Sequence of chain 18.A:
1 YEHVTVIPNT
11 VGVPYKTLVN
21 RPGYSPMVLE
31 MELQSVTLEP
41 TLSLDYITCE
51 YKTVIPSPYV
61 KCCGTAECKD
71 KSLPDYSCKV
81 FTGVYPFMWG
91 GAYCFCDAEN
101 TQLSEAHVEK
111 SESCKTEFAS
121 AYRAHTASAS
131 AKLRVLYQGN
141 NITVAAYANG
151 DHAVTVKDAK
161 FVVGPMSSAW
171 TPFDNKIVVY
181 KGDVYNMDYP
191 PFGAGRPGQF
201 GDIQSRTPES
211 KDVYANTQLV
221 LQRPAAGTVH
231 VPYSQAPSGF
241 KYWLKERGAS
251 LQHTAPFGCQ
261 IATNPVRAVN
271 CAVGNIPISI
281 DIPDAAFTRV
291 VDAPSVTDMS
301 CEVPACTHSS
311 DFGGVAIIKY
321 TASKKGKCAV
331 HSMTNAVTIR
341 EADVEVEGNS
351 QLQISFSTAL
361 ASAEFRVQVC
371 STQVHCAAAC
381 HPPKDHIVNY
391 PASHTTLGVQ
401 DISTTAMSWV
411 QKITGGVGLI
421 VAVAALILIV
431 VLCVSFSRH

Binding-site contacts:
Ligand atom N2 contacts residue ASN259 of chain 18.B at 2.9 Å (h-bond).
Ligand atom C4 contacts residue ASN259 of chain 18.B at 4.2 Å.
Ligand atom C6 contacts residue LYS115 of chain 18.A at 3.9 Å.
Ligand atom O5 contacts residue THR116 of chain 18.A at 2.6 Å (h-bond).
Ligand atom C1 contacts residue ASN259 of chain 18.B at 1.4 Å.
Ligand atom O6 contacts residue LYS115 of chain 18.A at 4.4 Å.
Ligand atom C5 contacts residue ASN259 of chain 18.B at 3.7 Å.
Ligand atom C7 contacts residue ASN259 of chain 18.B at 3.1 Å.
Ligand atom C3 contacts residue ASN259 of chain 18.B at 3.8 Å.
Ligand atom C6 contacts residue PHE118 of chain 18.A at 4.4 Å (hydrophobic).
Ligand atom O6 contacts residue PHE118 of chain 18.A at 3.9 Å.
Ligand atom O5 contacts residue ASN259 of chain 18.B at 2.4 Å (h-bond).
Ligand atom C6 contacts residue THR116 of chain 18.A at 3.5 Å.
Ligand atom C2 contacts residue ASN259 of chain 18.B at 2.4 Å.
Ligand atom C5 contacts residue THR116 of chain 18.A at 3.5 Å.
Ligand atom O7 contacts residue ASN259 of chain 18.B at 3.0 Å (h-bond).
Ligand atom C8 contacts residue ASN259 of chain 18.B at 4.1 Å.
Ligand atom C1 contacts residue THR116 of chain 18.A at 3.3 Å.

Sequence of chain 18.B:
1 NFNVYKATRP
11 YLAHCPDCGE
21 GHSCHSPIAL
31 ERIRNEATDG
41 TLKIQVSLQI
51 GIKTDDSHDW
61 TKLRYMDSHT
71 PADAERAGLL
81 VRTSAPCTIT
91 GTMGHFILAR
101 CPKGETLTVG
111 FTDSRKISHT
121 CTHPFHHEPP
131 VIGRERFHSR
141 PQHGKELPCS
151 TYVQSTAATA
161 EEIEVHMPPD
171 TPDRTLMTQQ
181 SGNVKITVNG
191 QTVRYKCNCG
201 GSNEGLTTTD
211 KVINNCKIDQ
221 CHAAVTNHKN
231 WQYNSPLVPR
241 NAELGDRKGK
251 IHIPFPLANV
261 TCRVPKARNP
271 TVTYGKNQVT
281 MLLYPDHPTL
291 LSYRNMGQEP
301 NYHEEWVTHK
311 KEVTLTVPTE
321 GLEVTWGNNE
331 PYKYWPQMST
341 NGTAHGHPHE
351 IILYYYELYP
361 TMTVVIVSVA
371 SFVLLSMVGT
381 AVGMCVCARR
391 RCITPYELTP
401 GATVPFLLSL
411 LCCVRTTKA

The protein below binds the small molecule below.
Small molecule (SMILES): CC(=O)N[C@@H]1[C@@H](O)[C@H](O)[C@@H](CO)O[C@H]1O